Binding-site contacts:
Ligand atom O6 contacts residue GLU566 of chain 2.A at 2.6 Å (salt-bridge).
Ligand atom C3 contacts residue ASN512 of chain 2.A at 3.7 Å.
Ligand atom O6 contacts residue PRO432 of chain 2.A at 4.5 Å.
Ligand atom O4 contacts residue SER430 of chain 2.A at 4.0 Å.
Ligand atom C1 contacts residue LEU511 of chain 2.A at 4.4 Å (hydrophobic).
Ligand atom O5 contacts residue LEU511 of chain 2.A at 3.7 Å.
Ligand atom C4 contacts residue ASN512 of chain 2.A at 4.2 Å.
Ligand atom O6 contacts residue SER430 of chain 2.A at 3.9 Å.
Ligand atom C6 contacts residue LEU511 of chain 2.A at 4.3 Å (hydrophobic).
Ligand atom O6 contacts residue LEU511 of chain 2.A at 4.0 Å.
Ligand atom C6 contacts residue GLU566 of chain 2.A at 3.7 Å.
Ligand atom C2 contacts residue ASN512 of chain 2.A at 2.4 Å.
Ligand atom C1 contacts residue ASN512 of chain 2.A at 1.4 Å.
Ligand atom C8 contacts residue ASN512 of chain 2.A at 4.3 Å.
Ligand atom N2 contacts residue ASN512 of chain 2.A at 2.7 Å (h-bond).
Ligand atom O7 contacts residue ASN512 of chain 2.A at 4.2 Å.
Ligand atom C6 contacts residue SER430 of chain 2.A at 3.9 Å.
Ligand atom O5 contacts residue ASN512 of chain 2.A at 2.3 Å (h-bond).
Ligand atom C6 contacts residue PRO432 of chain 2.A at 4.1 Å (hydrophobic).
Ligand atom C7 contacts residue ASN512 of chain 2.A at 3.6 Å.
Ligand atom C5 contacts residue ASN512 of chain 2.A at 3.7 Å.

A small-molecule ligand and the protein it binds are described below.
Small molecule (SMILES): CC(=O)N[C@@H]1[C@@H](O)[C@H](O)[C@@H](CO)O[C@H]1O

Sequence of chain 2.A:
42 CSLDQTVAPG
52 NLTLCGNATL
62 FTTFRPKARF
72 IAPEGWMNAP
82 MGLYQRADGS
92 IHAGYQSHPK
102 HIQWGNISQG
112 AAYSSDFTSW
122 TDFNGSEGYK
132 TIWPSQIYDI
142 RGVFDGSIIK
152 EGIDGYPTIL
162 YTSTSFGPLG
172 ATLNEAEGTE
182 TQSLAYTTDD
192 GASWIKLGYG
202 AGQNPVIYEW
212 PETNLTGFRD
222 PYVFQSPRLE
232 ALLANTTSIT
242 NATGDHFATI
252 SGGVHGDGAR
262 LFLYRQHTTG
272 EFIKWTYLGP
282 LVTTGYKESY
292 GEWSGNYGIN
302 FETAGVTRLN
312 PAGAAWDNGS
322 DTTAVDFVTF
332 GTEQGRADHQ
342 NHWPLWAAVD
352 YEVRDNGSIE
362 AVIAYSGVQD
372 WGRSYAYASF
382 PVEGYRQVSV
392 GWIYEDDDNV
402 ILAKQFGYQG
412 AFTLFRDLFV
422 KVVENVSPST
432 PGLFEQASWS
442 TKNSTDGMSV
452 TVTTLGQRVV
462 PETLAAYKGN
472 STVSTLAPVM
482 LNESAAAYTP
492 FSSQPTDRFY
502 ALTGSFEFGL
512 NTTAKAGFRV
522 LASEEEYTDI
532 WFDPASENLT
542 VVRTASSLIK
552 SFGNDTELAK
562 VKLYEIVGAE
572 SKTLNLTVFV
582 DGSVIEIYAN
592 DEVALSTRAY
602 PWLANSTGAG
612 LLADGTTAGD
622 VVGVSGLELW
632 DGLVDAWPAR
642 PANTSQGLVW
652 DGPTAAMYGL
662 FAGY